Binding-site contacts:
Ligand atom CAN contacts residue NAP1 of chain 1.H at 3.7 Å.
Ligand atom CAN contacts residue PHE117 of chain 1.B at 3.8 Å (hydrophobic).
Ligand atom NAI contacts residue PHE117 of chain 1.B at 3.7 Å.
Ligand atom NAI contacts residue TYR194 of chain 1.B at 3.7 Å.
Ligand atom NAJ contacts residue ASP181 of chain 1.B at 3.7 Å.
Ligand atom NAB contacts residue NAP1 of chain 1.H at 3.0 Å (h-bond).
Ligand atom NAJ contacts residue TYR194 of chain 1.B at 2.9 Å (h-bond).
Ligand atom CAQ contacts residue NAP1 of chain 1.H at 3.6 Å.
Ligand atom CAM contacts residue NAP1 of chain 1.H at 3.4 Å.
Ligand atom CAO contacts residue NAP1 of chain 1.H at 3.6 Å.
Ligand atom CAE contacts residue PRO230 of chain 1.B at 3.7 Å (hydrophobic).
Ligand atom CAH contacts residue TYR194 of chain 1.B at 4.1 Å (hydrophobic).
Ligand atom CAR contacts residue NAP1 of chain 1.H at 3.7 Å.
Ligand atom CAQ contacts residue TYR194 of chain 1.B at 3.6 Å (hydrophobic).
Ligand atom CAA contacts residue LEU229 of chain 1.B at 3.7 Å (hydrophobic).
Ligand atom CAQ contacts residue PHE117 of chain 1.B at 3.4 Å (hydrophobic).
Ligand atom NAI contacts residue SER115 of chain 1.B at 4.1 Å.
Ligand atom NAK contacts residue PHE117 of chain 1.B at 3.7 Å.
Ligand atom CAA contacts residue MET233 of chain 1.B at 4.0 Å (hydrophobic).
Ligand atom CAH contacts residue PHE117 of chain 1.B at 3.6 Å (hydrophobic).
Ligand atom NAB contacts residue SER115 of chain 1.B at 3.1 Å (h-bond).
Ligand atom OAC contacts residue PHE117 of chain 1.B at 3.8 Å.
Ligand atom CAM contacts residue SER115 of chain 1.B at 4.0 Å.
Ligand atom NAJ contacts residue NAP1 of chain 1.H at 3.3 Å.
Ligand atom OAC contacts residue NAP1 of chain 1.H at 3.8 Å.
Ligand atom CAP contacts residue NAP1 of chain 1.H at 3.8 Å.
Ligand atom CAA contacts residue TRP241 of chain 1.B at 3.5 Å (hydrophobic).
Ligand atom CAG contacts residue PHE117 of chain 1.B at 3.5 Å (hydrophobic).
Ligand atom CAM contacts residue PHE117 of chain 1.B at 3.4 Å (hydrophobic).
Ligand atom CAR contacts residue PHE117 of chain 1.B at 3.7 Å (hydrophobic).
Ligand atom NAK contacts residue NAP1 of chain 1.H at 2.9 Å (h-bond).
Ligand atom NAI contacts residue NAP1 of chain 1.H at 2.8 Å (h-bond).
Ligand atom NAJ contacts residue PHE117 of chain 1.B at 3.6 Å.
Ligand atom CAH contacts residue NAP1 of chain 1.H at 3.2 Å.
Ligand atom CAP contacts residue PHE117 of chain 1.B at 3.6 Å (hydrophobic).
Ligand atom OAC contacts residue ARG34 of chain 1.B at 3.9 Å.
Ligand atom CAH contacts residue ASP181 of chain 1.B at 4.2 Å.
Ligand atom CAO contacts residue PHE117 of chain 1.B at 3.7 Å (hydrophobic).
Ligand atom NAB contacts residue PHE117 of chain 1.B at 3.5 Å.
Ligand atom CAF contacts residue NAP1 of chain 1.H at 3.9 Å.

The protein below binds the small molecule below.
Small molecule (SMILES): Cc1ccc(-c2c[nH]c3nc(N)[nH]c(=O)c23)cc1

Sequence of chain 1.B:
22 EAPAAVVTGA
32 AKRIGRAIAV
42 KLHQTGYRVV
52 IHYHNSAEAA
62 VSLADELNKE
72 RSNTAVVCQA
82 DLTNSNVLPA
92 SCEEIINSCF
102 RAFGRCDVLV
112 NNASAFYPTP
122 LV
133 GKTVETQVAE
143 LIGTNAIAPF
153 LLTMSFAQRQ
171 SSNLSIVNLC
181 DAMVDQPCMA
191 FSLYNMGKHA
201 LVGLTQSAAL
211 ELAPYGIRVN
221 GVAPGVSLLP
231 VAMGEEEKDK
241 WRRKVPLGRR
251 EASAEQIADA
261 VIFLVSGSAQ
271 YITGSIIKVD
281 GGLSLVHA